A small-molecule ligand and the protein it binds are described below.
Small molecule (SMILES): CC(=O)N[C@@H]1[C@@H](O)[C@H](O)[C@@H](CO)O[C@H]1O

Sequence of chain 1.C:
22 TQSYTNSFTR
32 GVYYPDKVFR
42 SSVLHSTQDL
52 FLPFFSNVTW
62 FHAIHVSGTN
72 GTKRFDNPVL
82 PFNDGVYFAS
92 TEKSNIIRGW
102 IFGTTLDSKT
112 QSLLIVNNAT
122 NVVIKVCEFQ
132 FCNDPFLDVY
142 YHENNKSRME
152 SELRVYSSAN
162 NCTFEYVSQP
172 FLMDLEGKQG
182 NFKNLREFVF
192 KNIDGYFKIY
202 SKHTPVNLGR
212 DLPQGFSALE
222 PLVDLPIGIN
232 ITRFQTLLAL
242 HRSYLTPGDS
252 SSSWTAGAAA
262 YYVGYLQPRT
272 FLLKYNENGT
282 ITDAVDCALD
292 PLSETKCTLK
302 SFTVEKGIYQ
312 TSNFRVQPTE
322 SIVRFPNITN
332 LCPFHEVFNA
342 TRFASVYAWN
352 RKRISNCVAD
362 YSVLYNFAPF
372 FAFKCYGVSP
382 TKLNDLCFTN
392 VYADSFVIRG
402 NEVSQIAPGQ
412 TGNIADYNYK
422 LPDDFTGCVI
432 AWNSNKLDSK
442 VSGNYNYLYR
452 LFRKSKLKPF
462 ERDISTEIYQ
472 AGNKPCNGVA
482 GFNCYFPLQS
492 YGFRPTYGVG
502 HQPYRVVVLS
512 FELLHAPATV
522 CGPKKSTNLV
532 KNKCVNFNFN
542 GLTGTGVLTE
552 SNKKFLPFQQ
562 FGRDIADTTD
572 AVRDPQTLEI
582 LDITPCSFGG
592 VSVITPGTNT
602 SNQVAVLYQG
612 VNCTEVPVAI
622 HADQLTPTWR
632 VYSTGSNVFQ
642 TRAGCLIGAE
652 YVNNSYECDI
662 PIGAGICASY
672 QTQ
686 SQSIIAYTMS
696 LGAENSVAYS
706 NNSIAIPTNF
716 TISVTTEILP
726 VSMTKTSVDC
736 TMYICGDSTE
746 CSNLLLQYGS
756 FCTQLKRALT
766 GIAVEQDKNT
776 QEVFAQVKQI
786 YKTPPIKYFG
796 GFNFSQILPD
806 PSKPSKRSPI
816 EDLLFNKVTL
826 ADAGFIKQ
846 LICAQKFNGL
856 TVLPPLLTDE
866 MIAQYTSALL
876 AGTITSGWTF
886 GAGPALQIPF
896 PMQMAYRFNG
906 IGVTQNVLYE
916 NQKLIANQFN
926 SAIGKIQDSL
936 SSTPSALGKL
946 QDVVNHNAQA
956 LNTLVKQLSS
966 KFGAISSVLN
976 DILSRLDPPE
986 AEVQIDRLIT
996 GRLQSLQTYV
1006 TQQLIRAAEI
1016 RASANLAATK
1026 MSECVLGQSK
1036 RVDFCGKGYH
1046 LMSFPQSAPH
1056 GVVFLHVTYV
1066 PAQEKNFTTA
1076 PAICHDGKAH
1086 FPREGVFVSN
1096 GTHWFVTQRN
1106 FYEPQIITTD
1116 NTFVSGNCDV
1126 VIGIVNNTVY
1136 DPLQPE

Binding-site contacts:
Ligand atom C7 contacts residue ASN600 of chain 1.C at 3.7 Å.
Ligand atom O5 contacts residue ASN600 of chain 1.C at 2.4 Å (h-bond).
Ligand atom C5 contacts residue ASN600 of chain 1.C at 3.7 Å.
Ligand atom C2 contacts residue ASN600 of chain 1.C at 2.5 Å.
Ligand atom N2 contacts residue ASN600 of chain 1.C at 2.9 Å (h-bond).
Ligand atom C4 contacts residue ASN600 of chain 1.C at 4.2 Å.
Ligand atom C1 contacts residue ASN600 of chain 1.C at 1.4 Å.
Ligand atom C3 contacts residue ASN600 of chain 1.C at 3.8 Å.
Ligand atom O7 contacts residue ASN600 of chain 1.C at 4.1 Å.